Sequence of chain 1.B:
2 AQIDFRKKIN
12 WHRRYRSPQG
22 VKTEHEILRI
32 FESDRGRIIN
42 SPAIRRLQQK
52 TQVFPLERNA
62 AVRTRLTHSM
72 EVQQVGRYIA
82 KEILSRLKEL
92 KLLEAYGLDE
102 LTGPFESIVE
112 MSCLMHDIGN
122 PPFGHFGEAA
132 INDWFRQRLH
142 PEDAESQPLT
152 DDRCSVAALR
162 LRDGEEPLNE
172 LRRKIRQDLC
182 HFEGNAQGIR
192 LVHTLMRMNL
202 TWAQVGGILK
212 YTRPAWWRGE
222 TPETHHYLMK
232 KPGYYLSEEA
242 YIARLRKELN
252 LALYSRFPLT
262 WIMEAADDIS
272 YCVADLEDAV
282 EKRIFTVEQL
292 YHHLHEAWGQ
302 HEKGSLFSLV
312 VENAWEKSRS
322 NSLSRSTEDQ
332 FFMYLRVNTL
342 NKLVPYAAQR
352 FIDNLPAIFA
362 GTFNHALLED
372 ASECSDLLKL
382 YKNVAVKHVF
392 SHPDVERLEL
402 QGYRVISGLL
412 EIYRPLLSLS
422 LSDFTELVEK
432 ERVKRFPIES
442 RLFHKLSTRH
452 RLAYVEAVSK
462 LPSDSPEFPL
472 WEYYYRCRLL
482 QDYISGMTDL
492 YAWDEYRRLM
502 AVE

Binding-site contacts:
Ligand atom O3' contacts residue TYR272 of chain 1.A at 3.9 Å.
Ligand atom PG contacts residue LYS232 of chain 1.A at 3.8 Å.
Ligand atom O2B contacts residue TYR272 of chain 1.A at 3.2 Å.
Ligand atom N1 contacts residue GLU400 of chain 1.A at 2.5 Å (salt-bridge).
Ligand atom O2G contacts residue LYS232 of chain 1.A at 2.4 Å (salt-bridge).
Ligand atom O1B contacts residue TYR272 of chain 1.A at 3.9 Å.
Ligand atom N2 contacts residue VAL54 of chain 1.A at 3.3 Å (h-bond).
Ligand atom O2B contacts residue ASP268 of chain 1.A at 3.7 Å.
Ligand atom C3' contacts residue TYR272 of chain 1.A at 3.5 Å (hydrophobic).
Ligand atom PA contacts residue MN1 of chain 1.H at 3.9 Å.
Ligand atom O3G contacts residue TYR212 of chain 1.A at 2.9 Å (h-bond).
Ligand atom C5' contacts residue TYR272 of chain 1.A at 4.0 Å (hydrophobic).
Ligand atom O6 contacts residue ARG442 of chain 1.B at 3.8 Å.
Ligand atom C6 contacts residue GLU400 of chain 1.A at 3.6 Å.
Ligand atom C2' contacts residue ASP276 of chain 1.A at 2.9 Å.
Ligand atom C3' contacts residue GLN53 of chain 1.A at 3.8 Å.
Ligand atom C5 contacts residue PHE391 of chain 1.A at 3.9 Å (hydrophobic).
Ligand atom O1A contacts residue GLN53 of chain 1.A at 4.0 Å.
Ligand atom N1 contacts residue PHE391 of chain 1.A at 3.9 Å.
Ligand atom C4 contacts residue PHE391 of chain 1.A at 4.0 Å (hydrophobic).
Ligand atom C6 contacts residue PHE391 of chain 1.A at 4.0 Å (hydrophobic).
Ligand atom O2B contacts residue ASP269 of chain 1.A at 3.2 Å (salt-bridge).
Ligand atom O3' contacts residue GLN53 of chain 1.A at 2.5 Å (h-bond).
Ligand atom N9 contacts residue PHE391 of chain 1.A at 3.9 Å.
Ligand atom O1G contacts residue LYS211 of chain 1.A at 4.0 Å.
Ligand atom O3G contacts residue LYS211 of chain 1.A at 3.0 Å.
Ligand atom N2 contacts residue VAL396 of chain 1.A at 3.4 Å.
Ligand atom N3 contacts residue VAL54 of chain 1.A at 4.0 Å.
Ligand atom N3 contacts residue PHE391 of chain 1.A at 3.9 Å.
Ligand atom C4' contacts residue GLN53 of chain 1.A at 4.0 Å.
Ligand atom C2 contacts residue PHE391 of chain 1.A at 3.9 Å (hydrophobic).
Ligand atom C2' contacts residue PHE391 of chain 1.A at 3.6 Å (hydrophobic).
Ligand atom C3' contacts residue ASP276 of chain 1.A at 3.3 Å.
Ligand atom O2A contacts residue HIS126 of chain 1.A at 3.7 Å.
Ligand atom O1A contacts residue MN1 of chain 1.H at 2.6 Å.
Ligand atom N3 contacts residue GLU400 of chain 1.A at 4.0 Å.
Ligand atom N2 contacts residue GLU400 of chain 1.A at 2.4 Å (salt-bridge).
Ligand atom C8 contacts residue PHE391 of chain 1.A at 4.0 Å (hydrophobic).
Ligand atom O3' contacts residue ASP276 of chain 1.A at 3.3 Å (salt-bridge).
Ligand atom C2 contacts residue GLU400 of chain 1.A at 2.8 Å.

Sequence of chain 1.A:
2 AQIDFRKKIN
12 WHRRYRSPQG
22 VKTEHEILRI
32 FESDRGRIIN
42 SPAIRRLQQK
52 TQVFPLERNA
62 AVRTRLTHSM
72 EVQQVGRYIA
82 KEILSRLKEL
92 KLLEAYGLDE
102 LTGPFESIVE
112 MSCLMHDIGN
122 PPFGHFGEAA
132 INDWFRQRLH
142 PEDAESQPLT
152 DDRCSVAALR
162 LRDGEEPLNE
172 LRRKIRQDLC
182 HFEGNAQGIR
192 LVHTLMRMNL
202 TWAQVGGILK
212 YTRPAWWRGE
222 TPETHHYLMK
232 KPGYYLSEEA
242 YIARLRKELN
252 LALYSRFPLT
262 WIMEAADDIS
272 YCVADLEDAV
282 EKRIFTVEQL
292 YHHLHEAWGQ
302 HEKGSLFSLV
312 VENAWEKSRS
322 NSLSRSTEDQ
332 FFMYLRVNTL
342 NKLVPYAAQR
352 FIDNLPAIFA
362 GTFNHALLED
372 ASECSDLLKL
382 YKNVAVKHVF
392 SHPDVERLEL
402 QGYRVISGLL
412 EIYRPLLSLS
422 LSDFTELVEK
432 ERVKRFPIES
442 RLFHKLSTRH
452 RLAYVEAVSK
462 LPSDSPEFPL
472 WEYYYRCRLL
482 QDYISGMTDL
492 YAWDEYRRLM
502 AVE

This small molecule binds to this protein.
Small molecule (SMILES): Nc1nc2c(ncn2[C@H]2C[C@H](O)[C@@H](CO[P](=O)(O)O[P](=O)(O)OP(=O)(O)O)O2)c(=O)[nH]1